Sequence of chain 1.H:
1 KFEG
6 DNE

A small-molecule ligand and the protein it binds are described below.
Small molecule (SMILES): C[C@@H]1NC(=O)[C@H](Cc2ccccc2)NC(=O)[C@@H]2CCCCNC(=O)CC[C@H](NC(=O)[C@H](CC(N)=O)NC(=O)[C@H](CC(=O)O)NC(=O)[C@@H](Cc3ccc(C(=O)O)cc3)NC(=O)CNC1=O)C(=O)N[C@H](C(N)=O)CSCC(=O)N2

Sequence of chain 1.D:
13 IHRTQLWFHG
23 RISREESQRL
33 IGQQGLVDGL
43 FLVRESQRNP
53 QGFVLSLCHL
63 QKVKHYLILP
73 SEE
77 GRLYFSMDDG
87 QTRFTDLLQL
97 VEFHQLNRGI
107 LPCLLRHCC

Binding-site contacts:
Ligand atom O contacts residue 48V9 of chain 1.H at 3.0 Å (h-bond).
Ligand atom OD1 contacts residue LYS1 of chain 1.H at 2.7 Å (salt-bridge).
Ligand atom O contacts residue LYS1 of chain 1.H at 4.5 Å.
Ligand atom O contacts residue LYS1 of chain 1.H at 4.0 Å.
Ligand atom NZ contacts residue ILE106 of chain 1.D at 3.9 Å.
Ligand atom O contacts residue GLU8 of chain 1.H at 3.3 Å.
Ligand atom C contacts residue GLU8 of chain 1.H at 4.2 Å.
Ligand atom OD1 contacts residue 48V9 of chain 1.H at 3.4 Å (h-bond).
Ligand atom CA contacts residue LYS1 of chain 1.H at 4.4 Å.
Ligand atom CG contacts residue GLU8 of chain 1.H at 4.1 Å.
Ligand atom C contacts residue 48V9 of chain 1.H at 3.6 Å.
Ligand atom CG contacts residue LYS1 of chain 1.H at 3.5 Å.
Ligand atom C contacts residue LYS1 of chain 1.H at 4.3 Å.
Ligand atom OD1 contacts residue GLU8 of chain 1.H at 3.7 Å.
Ligand atom CG contacts residue 48V9 of chain 1.H at 3.8 Å.
Ligand atom OE2 contacts residue ILE106 of chain 1.D at 3.8 Å.
Ligand atom OE2 contacts residue GLY105 of chain 1.D at 3.6 Å (h-bond).
Ligand atom CD contacts residue GLU8 of chain 1.H at 4.1 Å.
Ligand atom CB contacts residue 48V9 of chain 1.H at 3.3 Å.
Ligand atom OD2 contacts residue LYS1 of chain 1.H at 4.1 Å.
Ligand atom CA contacts residue 48V9 of chain 1.H at 3.5 Å.
Ligand atom CA contacts residue GLU8 of chain 1.H at 4.4 Å.
Ligand atom CD contacts residue ILE106 of chain 1.D at 4.0 Å (hydrophobic).
Ligand atom CE contacts residue GLU8 of chain 1.H at 3.5 Å.
Ligand atom CG contacts residue 48V9 of chain 1.H at 3.8 Å.
Ligand atom NZ contacts residue GLU8 of chain 1.H at 3.4 Å (salt-bridge).
Ligand atom CG contacts residue ILE106 of chain 1.D at 4.2 Å (hydrophobic).
Ligand atom CE contacts residue ILE106 of chain 1.D at 3.8 Å (hydrophobic).